The protein below binds the small molecule below.
Small molecule (SMILES): O=c1c(O)c(-c2ccc(O)cc2)oc2cc(O)cc(O)c12

Sequence of chain 1.A:
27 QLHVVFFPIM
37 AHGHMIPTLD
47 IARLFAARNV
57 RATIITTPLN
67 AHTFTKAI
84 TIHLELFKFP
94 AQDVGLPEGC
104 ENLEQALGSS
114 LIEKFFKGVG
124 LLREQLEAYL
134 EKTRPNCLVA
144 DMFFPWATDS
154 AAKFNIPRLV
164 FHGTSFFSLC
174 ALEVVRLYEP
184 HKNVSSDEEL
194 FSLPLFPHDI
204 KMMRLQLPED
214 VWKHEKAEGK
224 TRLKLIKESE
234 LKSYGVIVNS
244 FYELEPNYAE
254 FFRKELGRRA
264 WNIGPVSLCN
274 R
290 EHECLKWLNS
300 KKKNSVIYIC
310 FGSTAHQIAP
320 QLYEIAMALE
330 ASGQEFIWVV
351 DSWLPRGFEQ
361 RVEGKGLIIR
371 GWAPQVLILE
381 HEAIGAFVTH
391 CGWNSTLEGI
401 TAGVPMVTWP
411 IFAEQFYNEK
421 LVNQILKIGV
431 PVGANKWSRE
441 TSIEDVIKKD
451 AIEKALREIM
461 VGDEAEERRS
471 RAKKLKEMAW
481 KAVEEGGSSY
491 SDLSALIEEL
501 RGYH

Binding-site contacts:
Ligand atom O13 contacts residue GLU414 of chain 1.A at 3.9 Å.
Ligand atom C14 contacts residue HIS40 of chain 1.A at 3.9 Å.
Ligand atom C3 contacts residue GLU414 of chain 1.A at 3.9 Å.
Ligand atom O12 contacts residue PHE146 of chain 1.A at 3.9 Å.
Ligand atom O13 contacts residue HIS165 of chain 1.A at 3.6 Å (h-bond).
Ligand atom O27 contacts residue MET145 of chain 1.A at 4.0 Å.
Ligand atom C11 contacts residue PHE146 of chain 1.A at 4.0 Å (hydrophobic).
Ligand atom C17 contacts residue LEU106 of chain 1.A at 4.0 Å (hydrophobic).
Ligand atom C10 contacts residue HIS165 of chain 1.A at 3.9 Å.
Ligand atom C2 contacts residue MET145 of chain 1.A at 3.9 Å (hydrophobic).
Ligand atom O13 contacts residue THR167 of chain 1.A at 3.5 Å.
Ligand atom C9 contacts residue GLU414 of chain 1.A at 3.8 Å.
Ligand atom O13 contacts residue MET145 of chain 1.A at 3.5 Å (h-bond).
Ligand atom O29 contacts residue EDO1 of chain 1.C at 3.5 Å (h-bond).
Ligand atom O12 contacts residue ALA413 of chain 1.A at 3.7 Å.
Ligand atom C10 contacts residue U2F1 of chain 1.F at 3.7 Å.
Ligand atom O24 contacts residue ALA37 of chain 1.A at 3.7 Å.
Ligand atom O30 contacts residue GLU414 of chain 1.A at 4.0 Å.
Ligand atom C10 contacts residue HIS40 of chain 1.A at 3.6 Å.
Ligand atom O27 contacts residue HIS40 of chain 1.A at 2.7 Å (h-bond).
Ligand atom C17 contacts residue U2F1 of chain 1.F at 3.7 Å.
Ligand atom O24 contacts residue THR313 of chain 1.A at 3.4 Å.
Ligand atom C14 contacts residue U2F1 of chain 1.F at 4.0 Å.
Ligand atom C9 contacts residue MET145 of chain 1.A at 3.5 Å (hydrophobic).
Ligand atom C2 contacts residue GLU414 of chain 1.A at 3.8 Å.
Ligand atom O24 contacts residue LEU106 of chain 1.A at 3.9 Å.
Ligand atom C5 contacts residue ALA413 of chain 1.A at 3.9 Å (hydrophobic).
Ligand atom C16 contacts residue HIS40 of chain 1.A at 4.0 Å.
Ligand atom O29 contacts residue LEU175 of chain 1.A at 3.8 Å.
Ligand atom O27 contacts residue U2F1 of chain 1.F at 2.6 Å (h-bond).
Ligand atom C3 contacts residue MET145 of chain 1.A at 3.8 Å (hydrophobic).
Ligand atom O27 contacts residue HIS165 of chain 1.A at 2.8 Å (h-bond).
Ligand atom C15 contacts residue U2F1 of chain 1.F at 3.4 Å.
Ligand atom C1 contacts residue LEU175 of chain 1.A at 3.4 Å (hydrophobic).
Ligand atom C10 contacts residue GLU414 of chain 1.A at 4.0 Å.
Ligand atom C18 contacts residue LEU106 of chain 1.A at 3.9 Å (hydrophobic).
Ligand atom C15 contacts residue HIS40 of chain 1.A at 3.2 Å.
Ligand atom C16 contacts residue U2F1 of chain 1.F at 3.1 Å.
Ligand atom C11 contacts residue HIS40 of chain 1.A at 3.9 Å.
Ligand atom C10 contacts residue MET145 of chain 1.A at 3.8 Å (hydrophobic).